The small molecule below binds the protein below.
Small molecule (SMILES): Cc1ccc(C(=O)N2CCN(C(=O)NCC3CC3)CC2)o1

Binding-site contacts:
Ligand atom N1 contacts residue PRO49 of chain 1.A at 3.7 Å.
Ligand atom O contacts residue PHE50 of chain 1.A at 3.6 Å.
Ligand atom C8 contacts residue TYR59 of chain 1.A at 4.0 Å (hydrophobic).
Ligand atom C3 contacts residue THR105 of chain 1.A at 3.9 Å.
Ligand atom C4 contacts residue SER101 of chain 1.A at 4.0 Å.
Ligand atom C2 contacts residue THR105 of chain 1.A at 3.5 Å.
Ligand atom C7 contacts residue PRO49 of chain 1.A at 3.5 Å (hydrophobic).
Ligand atom C3 contacts residue ILE112 of chain 1.A at 3.8 Å (hydrophobic).
Ligand atom C6 contacts residue PRO49 of chain 1.A at 4.0 Å (hydrophobic).
Ligand atom C2 contacts residue SER110 of chain 1.A at 3.6 Å.
Ligand atom C12 contacts residue GLN52 of chain 1.A at 3.8 Å.
Ligand atom C13 contacts residue TYR59 of chain 1.A at 3.5 Å (hydrophobic).
Ligand atom C10 contacts residue PRO49 of chain 1.A at 3.6 Å (hydrophobic).
Ligand atom O contacts residue SER101 of chain 1.A at 2.8 Å (h-bond).
Ligand atom C7 contacts residue VAL54 of chain 1.A at 3.5 Å (hydrophobic).
Ligand atom N contacts residue ILE112 of chain 1.A at 3.9 Å.
Ligand atom C10 contacts residue PRO53 of chain 1.A at 3.2 Å (hydrophobic).
Ligand atom N2 contacts residue PRO49 of chain 1.A at 2.8 Å (h-bond).
Ligand atom C1 contacts residue ILE112 of chain 1.A at 3.9 Å (hydrophobic).
Ligand atom C11 contacts residue GLU48 of chain 1.A at 3.2 Å.
Ligand atom C8 contacts residue PRO49 of chain 1.A at 3.7 Å (hydrophobic).
Ligand atom C4 contacts residue TYR104 of chain 1.A at 3.8 Å (hydrophobic).
Ligand atom C contacts residue SER110 of chain 1.A at 3.7 Å.
Ligand atom O contacts residue ILE112 of chain 1.A at 3.7 Å.
Ligand atom C1 contacts residue SER110 of chain 1.A at 3.9 Å.
Ligand atom C9 contacts residue PRO53 of chain 1.A at 3.8 Å (hydrophobic).
Ligand atom C5 contacts residue ILE112 of chain 1.A at 3.5 Å (hydrophobic).
Ligand atom C5 contacts residue SER101 of chain 1.A at 3.8 Å.
Ligand atom C11 contacts residue PRO49 of chain 1.A at 3.3 Å (hydrophobic).
Ligand atom C3 contacts residue SER101 of chain 1.A at 3.6 Å.
Ligand atom C4 contacts residue ILE112 of chain 1.A at 3.4 Å (hydrophobic).
Ligand atom O2 contacts residue TYR104 of chain 1.A at 3.6 Å.
Ligand atom C11 contacts residue GLN52 of chain 1.A at 3.7 Å.
Ligand atom O2 contacts residue ILE112 of chain 1.A at 3.7 Å.
Ligand atom C9 contacts residue PRO49 of chain 1.A at 3.6 Å (hydrophobic).
Ligand atom O1 contacts residue TYR59 of chain 1.A at 3.0 Å.
Ligand atom C14 contacts residue TYR104 of chain 1.A at 4.0 Å (hydrophobic).
Ligand atom C10 contacts residue GLN52 of chain 1.A at 3.5 Å.
Ligand atom O1 contacts residue VAL54 of chain 1.A at 3.8 Å.
Ligand atom C6 contacts residue PHE50 of chain 1.A at 3.8 Å (hydrophobic).

Sequence of chain 1.A:
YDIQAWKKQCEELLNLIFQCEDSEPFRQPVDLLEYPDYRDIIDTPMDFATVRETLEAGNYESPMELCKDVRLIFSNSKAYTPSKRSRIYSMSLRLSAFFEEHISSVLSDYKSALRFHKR